This protein binds this small molecule.
Small molecule (SMILES): CCN(CC)CCNC(=O)c1c(C)[nH]c(/C=C2\C(=O)Nc3ccc(F)cc32)c1C

Binding-site contacts:
Ligand atom C13 contacts residue ILE15 of chain 1.A at 3.6 Å (hydrophobic).
Ligand atom O27 contacts residue MET84 of chain 1.A at 2.7 Å (h-bond).
Ligand atom C16 contacts residue GLU82 of chain 1.A at 3.8 Å.
Ligand atom C42 contacts residue HIS86 of chain 1.A at 3.6 Å.
Ligand atom C6 contacts residue LEU135 of chain 1.A at 3.5 Å (hydrophobic).
Ligand atom O27 contacts residue PHE83 of chain 1.A at 3.6 Å.
Ligand atom C20 contacts residue LEU135 of chain 1.A at 3.6 Å (hydrophobic).
Ligand atom C5 contacts residue PHE81 of chain 1.A at 3.5 Å (hydrophobic).
Ligand atom C14 contacts residue MET84 of chain 1.A at 3.8 Å (hydrophobic).
Ligand atom C17 contacts residue LEU135 of chain 1.A at 3.6 Å (hydrophobic).
Ligand atom N24 contacts residue GLU82 of chain 1.A at 3.0 Å (salt-bridge).
Ligand atom N24 contacts residue ALA35 of chain 1.A at 3.3 Å.
Ligand atom C5 contacts residue LEU135 of chain 1.A at 3.8 Å (hydrophobic).
Ligand atom C18 contacts residue GLY87 of chain 1.A at 3.8 Å.
Ligand atom N23 contacts residue GLY87 of chain 1.A at 3.5 Å.
Ligand atom C17 contacts residue ALA35 of chain 1.A at 3.8 Å (hydrophobic).
Ligand atom N24 contacts residue MET84 of chain 1.A at 3.6 Å.
Ligand atom C3 contacts residue ILE15 of chain 1.A at 3.5 Å (hydrophobic).
Ligand atom N23 contacts residue ILE15 of chain 1.A at 3.8 Å.
Ligand atom C19 contacts residue GLY87 of chain 1.A at 3.6 Å.
Ligand atom C39 contacts residue GLU85 of chain 1.A at 3.8 Å.
Ligand atom C20 contacts residue ALA35 of chain 1.A at 3.7 Å (hydrophobic).
Ligand atom C42 contacts residue GLU85 of chain 1.A at 3.6 Å.
Ligand atom C14 contacts residue GLY87 of chain 1.A at 3.4 Å.
Ligand atom C16 contacts residue LEU135 of chain 1.A at 3.5 Å (hydrophobic).
Ligand atom C16 contacts residue ALA35 of chain 1.A at 3.5 Å (hydrophobic).
Ligand atom C4 contacts residue GLU85 of chain 1.A at 3.6 Å.
Ligand atom C19 contacts residue ILE15 of chain 1.A at 3.8 Å (hydrophobic).
Ligand atom C5 contacts residue SER145 of chain 1.A at 3.7 Å.
Ligand atom F29 contacts residue SER145 of chain 1.A at 3.6 Å.
Ligand atom C18 contacts residue ILE15 of chain 1.A at 3.6 Å (hydrophobic).
Ligand atom C21 contacts residue ALA35 of chain 1.A at 3.4 Å (hydrophobic).
Ligand atom F29 contacts residue LYS37 of chain 1.A at 3.2 Å.
Ligand atom C4 contacts residue GLY87 of chain 1.A at 3.8 Å.
Ligand atom C6 contacts residue PHE81 of chain 1.A at 3.4 Å (hydrophobic).
Ligand atom C4 contacts residue PHE83 of chain 1.A at 3.5 Å (hydrophobic).
Ligand atom N23 contacts residue MET84 of chain 1.A at 3.4 Å (h-bond).
Ligand atom C21 contacts residue MET84 of chain 1.A at 3.5 Å (hydrophobic).
Ligand atom C4 contacts residue MET84 of chain 1.A at 3.5 Å (hydrophobic).
Ligand atom C15 contacts residue SER145 of chain 1.A at 3.8 Å.

Sequence of chain 1.A:
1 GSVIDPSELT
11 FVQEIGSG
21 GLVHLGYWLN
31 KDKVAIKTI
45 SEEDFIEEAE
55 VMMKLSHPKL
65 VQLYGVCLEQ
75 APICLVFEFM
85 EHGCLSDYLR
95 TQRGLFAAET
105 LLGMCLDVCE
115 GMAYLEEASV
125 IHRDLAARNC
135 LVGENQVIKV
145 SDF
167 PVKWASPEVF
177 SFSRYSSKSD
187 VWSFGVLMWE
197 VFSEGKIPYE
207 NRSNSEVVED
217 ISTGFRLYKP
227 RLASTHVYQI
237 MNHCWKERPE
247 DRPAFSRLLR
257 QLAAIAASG